This small molecule binds to this protein.
Small molecule (SMILES): CCN1/C(=C/C(C)=O)Sc2ccc(O)cc21

Binding-site contacts:
Ligand atom C3 contacts residue VAL51 of chain 1.B at 4.2 Å (hydrophobic).
Ligand atom C5 contacts residue LEU119 of chain 1.B at 4.3 Å (hydrophobic).
Ligand atom C6 contacts residue PHE116 of chain 1.B at 4.0 Å (hydrophobic).
Ligand atom C5 contacts residue GLU117 of chain 1.B at 4.1 Å.
Ligand atom C1 contacts residue LEU119 of chain 1.B at 3.8 Å (hydrophobic).
Ligand atom C7 contacts residue VAL51 of chain 1.B at 4.1 Å (hydrophobic).
Ligand atom C5 contacts residue VAL100 of chain 1.B at 4.0 Å (hydrophobic).
Ligand atom C1 contacts residue ALA64 of chain 1.B at 3.7 Å (hydrophobic).
Ligand atom C2 contacts residue ILE43 of chain 1.B at 4.3 Å (hydrophobic).
Ligand atom C1 contacts residue LEU172 of chain 1.B at 4.2 Å (hydrophobic).
Ligand atom O13 contacts residue LEU119 of chain 1.B at 2.8 Å (h-bond).
Ligand atom C11 contacts residue LEU172 of chain 1.B at 4.2 Å (hydrophobic).
Ligand atom O contacts residue ASP185 of chain 1.B at 3.7 Å.
Ligand atom C1 contacts residue GLU117 of chain 1.B at 4.2 Å.
Ligand atom N contacts residue VAL51 of chain 1.B at 4.2 Å.
Ligand atom O contacts residue LYS66 of chain 1.B at 3.0 Å (salt-bridge).
Ligand atom C10 contacts residue PHE48 of chain 1.B at 3.8 Å (hydrophobic).
Ligand atom C10 contacts residue LYS66 of chain 1.B at 3.7 Å.
Ligand atom O13 contacts residue MET118 of chain 1.B at 3.8 Å.
Ligand atom C5 contacts residue VAL184 of chain 1.B at 4.3 Å (hydrophobic).
Ligand atom C5 contacts residue ALA64 of chain 1.B at 3.9 Å (hydrophobic).
Ligand atom C8 contacts residue VAL184 of chain 1.B at 4.1 Å (hydrophobic).
Ligand atom C6 contacts residue GLU117 of chain 1.B at 3.3 Å.
Ligand atom S contacts residue VAL184 of chain 1.B at 3.9 Å.
Ligand atom C3 contacts residue LEU172 of chain 1.B at 4.1 Å (hydrophobic).
Ligand atom C9 contacts residue ASP185 of chain 1.B at 3.9 Å.
Ligand atom C7 contacts residue VAL184 of chain 1.B at 4.1 Å (hydrophobic).
Ligand atom C5 contacts residue PHE116 of chain 1.B at 3.6 Å (hydrophobic).
Ligand atom O13 contacts residue ILE43 of chain 1.B at 4.3 Å.
Ligand atom S contacts residue PHE116 of chain 1.B at 4.2 Å.
Ligand atom C10 contacts residue ASP185 of chain 1.B at 3.5 Å.
Ligand atom O13 contacts residue GLU117 of chain 1.B at 4.2 Å.
Ligand atom C6 contacts residue LEU119 of chain 1.B at 3.9 Å (hydrophobic).
Ligand atom C2 contacts residue LEU172 of chain 1.B at 3.7 Å (hydrophobic).
Ligand atom O13 contacts residue LEU172 of chain 1.B at 4.4 Å.
Ligand atom C4 contacts residue VAL184 of chain 1.B at 4.0 Å (hydrophobic).
Ligand atom C9 contacts residue LYS66 of chain 1.B at 3.7 Å.
Ligand atom C6 contacts residue ALA64 of chain 1.B at 3.4 Å (hydrophobic).
Ligand atom O13 contacts residue ALA64 of chain 1.B at 3.9 Å.
Ligand atom C8 contacts residue VAL51 of chain 1.B at 4.0 Å (hydrophobic).

Sequence of chain 1.B:
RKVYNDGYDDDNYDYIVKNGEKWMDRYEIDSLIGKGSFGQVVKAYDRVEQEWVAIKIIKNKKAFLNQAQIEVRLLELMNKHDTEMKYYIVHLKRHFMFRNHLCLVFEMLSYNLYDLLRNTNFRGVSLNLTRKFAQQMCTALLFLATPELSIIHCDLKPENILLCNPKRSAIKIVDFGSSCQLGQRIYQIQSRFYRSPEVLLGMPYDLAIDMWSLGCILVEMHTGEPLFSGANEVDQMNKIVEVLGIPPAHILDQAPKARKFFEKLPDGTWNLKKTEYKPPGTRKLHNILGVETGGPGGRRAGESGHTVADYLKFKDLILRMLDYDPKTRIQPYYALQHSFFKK